Binding-site contacts:
Ligand atom O1A contacts residue THR65 of chain 1.D at 3.0 Å (h-bond).
Ligand atom C8 contacts residue ALA308 of chain 1.D at 3.5 Å (hydrophobic).
Ligand atom C8 contacts residue GLY63 of chain 1.D at 3.5 Å.
Ligand atom O3G contacts residue ARG309 of chain 1.D at 3.3 Å (salt-bridge).
Ligand atom O3B contacts residue ARG309 of chain 1.D at 2.5 Å (salt-bridge).
Ligand atom O1A contacts residue ARG309 of chain 1.D at 2.7 Å (salt-bridge).
Ligand atom C5' contacts residue ARG309 of chain 1.D at 3.4 Å.
Ligand atom O3G contacts residue THR65 of chain 1.D at 3.0 Å (h-bond).
Ligand atom N6 contacts residue VAL17 of chain 1.D at 3.6 Å.
Ligand atom O3B contacts residue GLY61 of chain 1.D at 3.2 Å (h-bond).
Ligand atom PG contacts residue ARG246 of chain 1.E at 3.3 Å.
Ligand atom O2B contacts residue THR65 of chain 1.D at 2.5 Å (h-bond).
Ligand atom O3A contacts residue GLY63 of chain 1.D at 3.1 Å (h-bond).
Ligand atom O3G contacts residue ARG246 of chain 1.E at 2.7 Å (salt-bridge).
Ligand atom N9 contacts residue ALA308 of chain 1.D at 3.5 Å.
Ligand atom N7 contacts residue GLY63 of chain 1.D at 3.3 Å.
Ligand atom O2A contacts residue LEU66 of chain 1.D at 2.7 Å (h-bond).
Ligand atom O2G contacts residue LYS64 of chain 1.D at 2.9 Å (salt-bridge).
Ligand atom PA contacts residue ARG309 of chain 1.D at 3.3 Å.
Ligand atom O3A contacts residue LYS64 of chain 1.D at 3.4 Å (salt-bridge).
Ligand atom O1B contacts residue LYS64 of chain 1.D at 2.6 Å (salt-bridge).
Ligand atom O3A contacts residue ARG309 of chain 1.D at 3.1 Å (salt-bridge).
Ligand atom O3A contacts residue GLY61 of chain 1.D at 3.4 Å.
Ligand atom S1G contacts residue GLU242 of chain 1.E at 3.5 Å.
Ligand atom N7 contacts residue SER62 of chain 1.D at 3.1 Å (h-bond).
Ligand atom PB contacts residue ARG309 of chain 1.D at 3.3 Å.
Ligand atom O2B contacts residue LYS64 of chain 1.D at 3.4 Å.
Ligand atom C2 contacts residue ILE264 of chain 1.D at 3.4 Å (hydrophobic).
Ligand atom O2A contacts residue LYS64 of chain 1.D at 3.0 Å (salt-bridge).
Ligand atom N1 contacts residue ILE264 of chain 1.D at 3.6 Å.
Ligand atom PB contacts residue LYS64 of chain 1.D at 3.6 Å.
Ligand atom O1B contacts residue PRO59 of chain 1.D at 3.5 Å (h-bond).
Ligand atom S1G contacts residue ARG246 of chain 1.E at 2.8 Å (salt-bridge).
Ligand atom C1' contacts residue ALA308 of chain 1.D at 3.6 Å (hydrophobic).
Ligand atom O2A contacts residue GLY63 of chain 1.D at 3.0 Å.
Ligand atom O1B contacts residue SER62 of chain 1.D at 3.5 Å (h-bond).
Ligand atom C8 contacts residue GLY61 of chain 1.D at 3.3 Å.
Ligand atom O2A contacts residue THR65 of chain 1.D at 2.4 Å (h-bond).
Ligand atom N6 contacts residue ILE18 of chain 1.D at 3.4 Å (h-bond).
Ligand atom PG contacts residue ARG309 of chain 1.D at 3.3 Å.

Sequence of chain 1.E:
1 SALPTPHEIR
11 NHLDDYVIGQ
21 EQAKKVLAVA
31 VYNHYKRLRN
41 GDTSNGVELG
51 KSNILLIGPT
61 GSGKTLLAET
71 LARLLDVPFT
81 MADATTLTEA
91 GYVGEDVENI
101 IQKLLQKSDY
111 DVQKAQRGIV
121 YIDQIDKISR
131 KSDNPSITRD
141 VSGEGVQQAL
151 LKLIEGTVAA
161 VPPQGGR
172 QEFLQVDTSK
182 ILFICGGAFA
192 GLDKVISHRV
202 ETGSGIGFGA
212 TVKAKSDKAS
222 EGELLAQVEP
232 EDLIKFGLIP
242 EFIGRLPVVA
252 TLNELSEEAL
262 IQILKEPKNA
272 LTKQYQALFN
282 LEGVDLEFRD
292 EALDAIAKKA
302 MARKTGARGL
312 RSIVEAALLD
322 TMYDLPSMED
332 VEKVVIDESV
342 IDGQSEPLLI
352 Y

This protein binds this small molecule.
Small molecule (SMILES): Nc1ncnc2c1ncn2[C@@H]1O[C@H](COP(=O)(O)OP(=O)(O)OP(O)(O)=S)[C@@H](O)[C@H]1O

Sequence of chain 1.D:
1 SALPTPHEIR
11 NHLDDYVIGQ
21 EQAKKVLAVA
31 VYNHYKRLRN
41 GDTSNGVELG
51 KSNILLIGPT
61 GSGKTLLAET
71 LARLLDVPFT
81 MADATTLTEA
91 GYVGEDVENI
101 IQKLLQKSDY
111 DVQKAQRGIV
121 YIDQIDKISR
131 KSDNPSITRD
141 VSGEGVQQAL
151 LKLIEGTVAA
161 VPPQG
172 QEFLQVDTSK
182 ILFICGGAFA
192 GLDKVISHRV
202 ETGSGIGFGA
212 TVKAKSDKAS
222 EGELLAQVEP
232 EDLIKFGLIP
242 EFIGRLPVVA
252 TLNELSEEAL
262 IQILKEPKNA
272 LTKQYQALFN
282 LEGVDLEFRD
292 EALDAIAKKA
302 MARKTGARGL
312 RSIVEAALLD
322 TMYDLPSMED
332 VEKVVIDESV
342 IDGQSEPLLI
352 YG